The small molecule below binds the protein below.
Small molecule (SMILES): CC(C)(C)OC(=O)Nc1cccn([C@@H](CC2CCCCC2)C(=O)N[C@@H](C[C@@H]2CC=NC2=O)[C@@H](O)C(=O)NC2CC2)c1=O

Binding-site contacts:
Ligand atom C17 contacts residue DMS1 of chain 2.C at 3.5 Å.
Ligand atom C5 contacts residue MET49 of chain 2.A at 3.1 Å (hydrophobic).
Ligand atom C39 contacts residue THR26 of chain 2.A at 3.3 Å.
Ligand atom C47 contacts residue HIS163 of chain 2.A at 3.5 Å.
Ligand atom C32 contacts residue PRO168 of chain 2.A at 3.5 Å (hydrophobic).
Ligand atom O48 contacts residue HIS172 of chain 2.A at 3.6 Å.
Ligand atom O48 contacts residue HIS163 of chain 2.A at 2.5 Å (h-bond).
Ligand atom N49 contacts residue PHE140 of chain 2.A at 3.1 Å (h-bond).
Ligand atom C37 contacts residue THR26 of chain 2.A at 3.2 Å.
Ligand atom O40 contacts residue HIS41 of chain 2.A at 2.7 Å (h-bond).
Ligand atom O40 contacts residue CYS145 of chain 2.A at 2.5 Å (h-bond).
Ligand atom C51 contacts residue ASN142 of chain 2.A at 3.5 Å.
Ligand atom O41 contacts residue CYS145 of chain 2.A at 3.2 Å (h-bond).
Ligand atom C6 contacts residue MET49 of chain 2.A at 2.9 Å (hydrophobic).
Ligand atom C32 contacts residue LEU167 of chain 2.A at 2.8 Å (hydrophobic).
Ligand atom N38 contacts residue CYS145 of chain 2.A at 3.1 Å (h-bond).
Ligand atom N38 contacts residue HIS164 of chain 2.A at 3.2 Å (h-bond).
Ligand atom C42 contacts residue CYS145 of chain 2.A at 3.1 Å (hydrophobic).
Ligand atom C35 contacts residue CYS145 of chain 2.A at 2.8 Å (hydrophobic).
Ligand atom C4 contacts residue ASP187 of chain 2.A at 3.2 Å.
Ligand atom C18 contacts residue DMS1 of chain 2.C at 3.1 Å.
Ligand atom C40 contacts residue CYS145 of chain 2.A at 2.7 Å (hydrophobic).
Ligand atom C3 contacts residue MET165 of chain 2.A at 3.6 Å (hydrophobic).
Ligand atom C32 contacts residue GLU166 of chain 2.A at 3.4 Å.
Ligand atom C19 contacts residue GLU166 of chain 2.A at 3.6 Å.
Ligand atom O41 contacts residue SER144 of chain 2.A at 3.1 Å (h-bond).
Ligand atom O22 contacts residue MET165 of chain 2.A at 3.5 Å.
Ligand atom C54 contacts residue ASN142 of chain 2.A at 3.2 Å.
Ligand atom C3 contacts residue ARG188 of chain 2.A at 3.6 Å.
Ligand atom C19 contacts residue DMS1 of chain 2.C at 3.3 Å.
Ligand atom C27 contacts residue GLU166 of chain 2.A at 3.5 Å.
Ligand atom O48 contacts residue PHE140 of chain 2.A at 3.6 Å.
Ligand atom N23 contacts residue GLU166 of chain 2.A at 3.0 Å (salt-bridge).
Ligand atom N49 contacts residue GLU166 of chain 2.A at 3.6 Å (salt-bridge).
Ligand atom C57 contacts residue CYS145 of chain 2.A at 1.8 Å (hydrophobic).
Ligand atom O22 contacts residue GLU166 of chain 2.A at 2.9 Å (salt-bridge).
Ligand atom O41 contacts residue GLY143 of chain 2.A at 2.6 Å (h-bond).
Ligand atom C35 contacts residue GLY143 of chain 2.A at 3.6 Å.
Ligand atom C38 contacts residue GLY143 of chain 2.A at 3.2 Å.
Ligand atom C5 contacts residue ASP187 of chain 2.A at 3.5 Å.

Sequence of chain 1.A:
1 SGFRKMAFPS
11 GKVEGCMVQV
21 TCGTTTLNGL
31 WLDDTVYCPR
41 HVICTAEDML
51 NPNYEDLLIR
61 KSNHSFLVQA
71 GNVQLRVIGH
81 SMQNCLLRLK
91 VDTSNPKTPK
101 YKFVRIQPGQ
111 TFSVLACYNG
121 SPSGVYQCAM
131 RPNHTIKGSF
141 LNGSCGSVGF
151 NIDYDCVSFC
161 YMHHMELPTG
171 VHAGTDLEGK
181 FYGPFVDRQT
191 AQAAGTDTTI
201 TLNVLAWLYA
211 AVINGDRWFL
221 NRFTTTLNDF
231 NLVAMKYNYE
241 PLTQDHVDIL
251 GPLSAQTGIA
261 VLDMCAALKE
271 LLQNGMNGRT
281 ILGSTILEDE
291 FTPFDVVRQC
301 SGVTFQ

Sequence of chain 2.A:
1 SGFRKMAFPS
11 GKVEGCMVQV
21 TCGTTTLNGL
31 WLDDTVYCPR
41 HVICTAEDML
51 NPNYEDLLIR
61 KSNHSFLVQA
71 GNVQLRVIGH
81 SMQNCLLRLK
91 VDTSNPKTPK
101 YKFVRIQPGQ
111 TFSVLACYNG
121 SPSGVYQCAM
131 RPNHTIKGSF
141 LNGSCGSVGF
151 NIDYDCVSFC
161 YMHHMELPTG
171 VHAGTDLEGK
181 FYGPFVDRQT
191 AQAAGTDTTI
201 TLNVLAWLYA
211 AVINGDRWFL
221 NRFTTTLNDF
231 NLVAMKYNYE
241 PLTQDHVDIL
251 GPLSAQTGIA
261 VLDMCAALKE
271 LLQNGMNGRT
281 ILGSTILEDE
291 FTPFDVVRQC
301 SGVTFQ